Sequence of chain 1.A:
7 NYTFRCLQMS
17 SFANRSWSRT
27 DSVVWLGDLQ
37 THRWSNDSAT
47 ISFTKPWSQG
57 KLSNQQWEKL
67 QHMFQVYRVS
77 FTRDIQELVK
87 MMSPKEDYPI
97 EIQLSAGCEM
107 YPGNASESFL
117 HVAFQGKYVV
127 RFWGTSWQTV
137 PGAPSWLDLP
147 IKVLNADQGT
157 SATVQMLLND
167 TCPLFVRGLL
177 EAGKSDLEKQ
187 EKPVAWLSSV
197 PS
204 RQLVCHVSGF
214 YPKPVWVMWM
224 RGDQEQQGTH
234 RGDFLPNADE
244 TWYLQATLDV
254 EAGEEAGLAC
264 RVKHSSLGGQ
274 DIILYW

A protein and the small-molecule ligand that binds it are described below.
Small molecule (SMILES): CC(=O)N[C@@H]1[C@@H](O)[C@H](O)[C@@H](CO)O[C@H]1O

Binding-site contacts:
Ligand atom C1 contacts residue TRP23 of chain 1.A at 3.7 Å (hydrophobic).
Ligand atom O5 contacts residue TRP23 of chain 1.A at 3.9 Å.
Ligand atom C7 contacts residue ASN20 of chain 1.A at 3.6 Å.
Ligand atom N2 contacts residue ASN20 of chain 1.A at 2.9 Å (h-bond).
Ligand atom C5 contacts residue ASN20 of chain 1.A at 3.6 Å.
Ligand atom C5 contacts residue TRP23 of chain 1.A at 4.0 Å (hydrophobic).
Ligand atom C3 contacts residue ASN20 of chain 1.A at 3.8 Å.
Ligand atom C1 contacts residue ASN20 of chain 1.A at 1.4 Å.
Ligand atom C4 contacts residue ASN20 of chain 1.A at 4.2 Å.
Ligand atom C8 contacts residue ASN20 of chain 1.A at 4.5 Å.
Ligand atom C6 contacts residue ALA19 of chain 1.A at 4.3 Å (hydrophobic).
Ligand atom C1 contacts residue ALA19 of chain 1.A at 4.3 Å (hydrophobic).
Ligand atom O6 contacts residue ALA19 of chain 1.A at 3.9 Å.
Ligand atom C2 contacts residue ASN20 of chain 1.A at 2.4 Å.
Ligand atom O5 contacts residue ALA19 of chain 1.A at 3.5 Å.
Ligand atom C6 contacts residue TRP23 of chain 1.A at 4.3 Å (hydrophobic).
Ligand atom O5 contacts residue ASN20 of chain 1.A at 2.4 Å (h-bond).
Ligand atom O7 contacts residue ASN20 of chain 1.A at 4.0 Å.
Ligand atom C5 contacts residue ALA19 of chain 1.A at 4.5 Å (hydrophobic).